Sequence of chain 1.I:
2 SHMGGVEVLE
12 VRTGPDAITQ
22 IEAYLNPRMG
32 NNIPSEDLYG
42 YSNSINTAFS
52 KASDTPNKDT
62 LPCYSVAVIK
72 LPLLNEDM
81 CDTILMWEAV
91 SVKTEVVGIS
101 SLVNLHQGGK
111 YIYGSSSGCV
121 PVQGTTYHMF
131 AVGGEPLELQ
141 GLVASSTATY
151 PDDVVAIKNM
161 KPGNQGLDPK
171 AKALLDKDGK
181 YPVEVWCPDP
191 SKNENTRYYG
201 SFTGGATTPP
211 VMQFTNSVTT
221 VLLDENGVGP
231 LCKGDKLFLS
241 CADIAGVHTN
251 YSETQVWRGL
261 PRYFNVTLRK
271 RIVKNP

The protein below binds the small molecule below.
Small molecule (SMILES): CC(=O)N[C@H]1[C@H]([C@H](O)[C@H](O)CO)O[C@@](O[C@@H]2[C@@H](O)[C@H](O)O[C@H](CO)[C@@H]2O)(C(=O)O)C[C@@H]1O

Sequence of chain 1.H:
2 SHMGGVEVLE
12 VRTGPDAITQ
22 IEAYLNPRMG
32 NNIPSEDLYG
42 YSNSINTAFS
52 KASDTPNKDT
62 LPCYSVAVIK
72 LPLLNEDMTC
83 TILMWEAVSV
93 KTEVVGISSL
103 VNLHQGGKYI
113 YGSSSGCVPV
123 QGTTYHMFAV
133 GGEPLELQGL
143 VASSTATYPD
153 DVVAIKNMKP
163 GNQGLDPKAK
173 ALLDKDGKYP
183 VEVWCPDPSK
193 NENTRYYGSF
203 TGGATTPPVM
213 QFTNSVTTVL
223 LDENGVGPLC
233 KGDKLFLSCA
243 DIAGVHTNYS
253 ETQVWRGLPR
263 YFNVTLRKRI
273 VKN

Binding-site contacts:
Ligand atom C11 contacts residue GLN107 of chain 1.H at 3.7 Å.
Ligand atom O6 contacts residue TYR251 of chain 1.H at 3.9 Å.
Ligand atom O4 contacts residue PHE50 of chain 1.I at 3.4 Å (h-bond).
Ligand atom C3 contacts residue LYS52 of chain 1.I at 3.7 Å.
Ligand atom O10 contacts residue LEU39 of chain 1.H at 3.9 Å.
Ligand atom C3 contacts residue GLY108 of chain 1.H at 3.6 Å.
Ligand atom O4 contacts residue HIS248 of chain 1.H at 3.6 Å.
Ligand atom O4 contacts residue SER51 of chain 1.I at 3.9 Å.
Ligand atom C2 contacts residue SER51 of chain 1.I at 3.1 Å.
Ligand atom C1 contacts residue SER51 of chain 1.I at 3.9 Å.
Ligand atom C5 contacts residue ASN250 of chain 1.H at 3.5 Å.
Ligand atom O1B contacts residue TYR251 of chain 1.H at 3.2 Å (h-bond).
Ligand atom O3 contacts residue LYS52 of chain 1.I at 3.2 Å (salt-bridge).
Ligand atom C10 contacts residue LEU39 of chain 1.H at 3.9 Å (hydrophobic).
Ligand atom O9 contacts residue LEU39 of chain 1.H at 3.7 Å.
Ligand atom O1B contacts residue GLY108 of chain 1.H at 3.8 Å.
Ligand atom C2 contacts residue LYS52 of chain 1.I at 3.5 Å.
Ligand atom O3 contacts residue SER51 of chain 1.I at 3.6 Å.
Ligand atom C11 contacts residue VAL256 of chain 1.H at 3.8 Å (hydrophobic).
Ligand atom O4 contacts residue GLN107 of chain 1.H at 3.5 Å.
Ligand atom O4 contacts residue GLY108 of chain 1.H at 2.8 Å (h-bond).
Ligand atom O7 contacts residue LYS52 of chain 1.I at 3.2 Å.
Ligand atom C1 contacts residue ASN250 of chain 1.H at 3.8 Å.
Ligand atom C11 contacts residue TYR42 of chain 1.H at 3.5 Å (hydrophobic).
Ligand atom C4 contacts residue ASN250 of chain 1.H at 3.6 Å.
Ligand atom O6 contacts residue LYS52 of chain 1.I at 3.9 Å.
Ligand atom C11 contacts residue HIS248 of chain 1.H at 3.5 Å.
Ligand atom N5 contacts residue HIS248 of chain 1.H at 3.9 Å.
Ligand atom O2 contacts residue SER51 of chain 1.I at 3.4 Å.
Ligand atom O1 contacts residue SER51 of chain 1.I at 3.7 Å.
Ligand atom O2 contacts residue LYS52 of chain 1.I at 3.0 Å (salt-bridge).
Ligand atom O10 contacts residue GLN107 of chain 1.H at 3.2 Å (h-bond).
Ligand atom O1A contacts residue ASN250 of chain 1.H at 3.3 Å.
Ligand atom O8 contacts residue ASN250 of chain 1.H at 3.7 Å.
Ligand atom O10 contacts residue LYS52 of chain 1.I at 3.6 Å.
Ligand atom C10 contacts residue GLN107 of chain 1.H at 3.5 Å.
Ligand atom C6 contacts residue ASN250 of chain 1.H at 3.4 Å.
Ligand atom C4 contacts residue GLY108 of chain 1.H at 3.2 Å.
Ligand atom N5 contacts residue ASN250 of chain 1.H at 3.0 Å (h-bond).
Ligand atom O1B contacts residue ASN250 of chain 1.H at 3.6 Å.